Sequence of chain 2.A:
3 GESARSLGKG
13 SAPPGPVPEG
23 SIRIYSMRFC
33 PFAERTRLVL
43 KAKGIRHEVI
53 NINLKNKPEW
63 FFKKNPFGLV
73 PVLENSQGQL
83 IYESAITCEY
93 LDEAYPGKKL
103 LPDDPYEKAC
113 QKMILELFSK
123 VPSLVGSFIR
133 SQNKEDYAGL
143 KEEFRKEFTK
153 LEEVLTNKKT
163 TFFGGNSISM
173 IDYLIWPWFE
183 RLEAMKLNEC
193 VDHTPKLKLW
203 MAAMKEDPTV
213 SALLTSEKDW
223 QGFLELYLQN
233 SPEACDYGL

The protein below binds the small molecule below.
Small molecule (SMILES): O=C(CCl)N(CCCNC(=O)C(F)(F)F)c1ccc([N+](=O)[O-])cc1

Binding-site contacts:
Ligand atom C19 contacts residue LEU56 of chain 2.A at 3.8 Å (hydrophobic).
Ligand atom C20 contacts residue LEU56 of chain 2.A at 3.6 Å (hydrophobic).
Ligand atom O22 contacts residue LYS57 of chain 2.A at 4.0 Å.
Ligand atom O23 contacts residue LEU56 of chain 2.A at 3.7 Å.
Ligand atom C19 contacts residue MET29 of chain 2.A at 3.6 Å (hydrophobic).
Ligand atom O05 contacts residue PHE34 of chain 2.A at 3.0 Å.
Ligand atom O22 contacts residue TYR229 of chain 2.A at 3.1 Å.
Ligand atom C18 contacts residue MET29 of chain 2.A at 4.1 Å (hydrophobic).
Ligand atom C19 contacts residue TYR229 of chain 2.A at 3.6 Å (hydrophobic).
Ligand atom F15 contacts residue LEU226 of chain 2.A at 4.1 Å.
Ligand atom N21 contacts residue LYS57 of chain 2.A at 4.1 Å.
Ligand atom C19 contacts residue PHE225 of chain 2.A at 4.1 Å (hydrophobic).
Ligand atom F16 contacts residue TRP222 of chain 2.A at 3.5 Å.
Ligand atom O05 contacts residue PRO33 of chain 2.A at 3.2 Å.
Ligand atom F14 contacts residue TRP222 of chain 2.A at 3.3 Å.
Ligand atom O23 contacts residue LYS57 of chain 2.A at 3.5 Å.
Ligand atom C24 contacts residue LEU56 of chain 2.A at 4.0 Å (hydrophobic).
Ligand atom C24 contacts residue TYR229 of chain 2.A at 4.1 Å (hydrophobic).
Ligand atom C04 contacts residue PRO33 of chain 2.A at 3.7 Å (hydrophobic).
Ligand atom F16 contacts residue PHE225 of chain 2.A at 3.8 Å.
Ligand atom C04 contacts residue PHE34 of chain 2.A at 3.8 Å (hydrophobic).
Ligand atom O22 contacts residue MET29 of chain 2.A at 4.1 Å.
Ligand atom N21 contacts residue TYR229 of chain 2.A at 3.1 Å.
Ligand atom F15 contacts residue TYR229 of chain 2.A at 3.9 Å.
Ligand atom C03 contacts residue CYS32 of chain 2.A at 1.7 Å (hydrophobic).
Ligand atom C04 contacts residue CYS32 of chain 2.A at 2.5 Å (hydrophobic).
Ligand atom O23 contacts residue TYR229 of chain 2.A at 3.4 Å.
Ligand atom N21 contacts residue LEU56 of chain 2.A at 3.7 Å.
Ligand atom O12 contacts residue PRO33 of chain 2.A at 3.8 Å.
Ligand atom O22 contacts residue CYS237 of chain 2.A at 4.1 Å.
Ligand atom F16 contacts residue LEU226 of chain 2.A at 4.0 Å.
Ligand atom F15 contacts residue ILE131 of chain 2.A at 3.8 Å.
Ligand atom N06 contacts residue CYS32 of chain 2.A at 3.8 Å.
Ligand atom O22 contacts residue LEU56 of chain 2.A at 4.0 Å.
Ligand atom C13 contacts residue TRP222 of chain 2.A at 4.0 Å (hydrophobic).
Ligand atom C03 contacts residue LEU56 of chain 2.A at 4.0 Å (hydrophobic).
Ligand atom C20 contacts residue TYR229 of chain 2.A at 3.4 Å (hydrophobic).
Ligand atom F14 contacts residue VAL127 of chain 2.A at 3.6 Å.
Ligand atom C07 contacts residue PHE34 of chain 2.A at 3.9 Å (hydrophobic).
Ligand atom O05 contacts residue CYS32 of chain 2.A at 2.7 Å (h-bond).